The protein below binds the small molecule below.
Small molecule (SMILES): O=C(O[C@H]1C[C@@H]2CC[C@@H]([NH2+]2)[C@H]1C(=O)[O-])c1ccccc1

Sequence of chain 1.B:
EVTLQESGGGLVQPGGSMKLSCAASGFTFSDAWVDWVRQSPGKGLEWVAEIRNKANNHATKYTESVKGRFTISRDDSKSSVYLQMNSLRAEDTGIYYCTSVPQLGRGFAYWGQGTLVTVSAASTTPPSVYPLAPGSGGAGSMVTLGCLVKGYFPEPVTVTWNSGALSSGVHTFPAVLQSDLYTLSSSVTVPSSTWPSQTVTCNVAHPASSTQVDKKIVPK

Sequence of chain 1.A:
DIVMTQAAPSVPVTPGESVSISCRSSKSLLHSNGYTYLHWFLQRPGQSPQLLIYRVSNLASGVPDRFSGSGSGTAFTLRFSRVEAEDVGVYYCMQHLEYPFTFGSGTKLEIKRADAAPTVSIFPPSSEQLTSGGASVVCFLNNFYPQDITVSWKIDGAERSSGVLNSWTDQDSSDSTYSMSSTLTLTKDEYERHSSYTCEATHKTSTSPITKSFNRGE

Binding-site contacts:
Ligand atom C14 contacts residue VAL101 of chain 1.B at 3.5 Å (hydrophobic).
Ligand atom C7 contacts residue HIS96 of chain 1.A at 3.6 Å.
Ligand atom C1 contacts residue TYR37 of chain 1.A at 4.1 Å (hydrophobic).
Ligand atom C12 contacts residue TRP33 of chain 1.B at 3.9 Å (hydrophobic).
Ligand atom C13 contacts residue TRP33 of chain 1.B at 3.6 Å (hydrophobic).
Ligand atom C13 contacts residue GLN103 of chain 1.B at 3.7 Å.
Ligand atom C7 contacts residue PHE101 of chain 1.A at 3.7 Å (hydrophobic).
Ligand atom C13 contacts residue VAL101 of chain 1.B at 3.6 Å (hydrophobic).
Ligand atom C14 contacts residue TRP33 of chain 1.B at 3.5 Å (hydrophobic).
Ligand atom C1 contacts residue HIS96 of chain 1.A at 3.5 Å.
Ligand atom O4 contacts residue TYR37 of chain 1.A at 2.7 Å (h-bond).
Ligand atom C15 contacts residue GLY105 of chain 1.B at 3.7 Å.
Ligand atom O2 contacts residue VAL101 of chain 1.B at 3.2 Å.
Ligand atom C6 contacts residue TYR99 of chain 1.A at 3.6 Å (hydrophobic).
Ligand atom C11 contacts residue LEU104 of chain 1.B at 4.0 Å (hydrophobic).
Ligand atom C9 contacts residue TRP33 of chain 1.B at 3.6 Å (hydrophobic).
Ligand atom O1 contacts residue TRP33 of chain 1.B at 3.5 Å.
Ligand atom N1 contacts residue TYR37 of chain 1.A at 4.0 Å.
Ligand atom C14 contacts residue GLN103 of chain 1.B at 4.0 Å.
Ligand atom N1 contacts residue HIS96 of chain 1.A at 3.9 Å.
Ligand atom C13 contacts residue ASP31 of chain 1.B at 3.5 Å.
Ligand atom O3 contacts residue GLY105 of chain 1.B at 2.6 Å (h-bond).
Ligand atom C10 contacts residue TRP33 of chain 1.B at 3.7 Å (hydrophobic).
Ligand atom C12 contacts residue LEU104 of chain 1.B at 3.8 Å (hydrophobic).
Ligand atom C15 contacts residue LEU104 of chain 1.B at 3.8 Å (hydrophobic).
Ligand atom O3 contacts residue LEU104 of chain 1.B at 3.7 Å.
Ligand atom C12 contacts residue GLN103 of chain 1.B at 3.8 Å.
Ligand atom C4 contacts residue TRP33 of chain 1.B at 3.9 Å (hydrophobic).
Ligand atom C8 contacts residue TRP33 of chain 1.B at 3.5 Å (hydrophobic).
Ligand atom O2 contacts residue TRP33 of chain 1.B at 3.5 Å.
Ligand atom C8 contacts residue VAL101 of chain 1.B at 3.9 Å (hydrophobic).
Ligand atom O3 contacts residue TYR37 of chain 1.A at 3.6 Å.
Ligand atom C13 contacts residue LEU104 of chain 1.B at 3.9 Å (hydrophobic).
Ligand atom C11 contacts residue TRP33 of chain 1.B at 3.9 Å (hydrophobic).
Ligand atom C15 contacts residue TYR37 of chain 1.A at 3.5 Å (hydrophobic).
Ligand atom C3 contacts residue TRP33 of chain 1.B at 3.5 Å (hydrophobic).
Ligand atom C2 contacts residue HIS96 of chain 1.A at 3.9 Å.
Ligand atom C12 contacts residue ASP31 of chain 1.B at 3.6 Å.
Ligand atom O4 contacts residue LEU104 of chain 1.B at 3.3 Å.
Ligand atom C13 contacts residue PRO102 of chain 1.B at 4.0 Å (hydrophobic).